A small-molecule ligand and the protein it binds are described below.
Small molecule (SMILES): CC(=O)O[C@H]1C(=O)[C@@]2(C)[C@H]([C@H](OC(=O)c3ccccc3)[C@]3(O)C[C@H](OC(=O)[C@H](O)[C@@H](NC(=O)c4ccccc4)c4ccccc4)C(C)=C1C3(C)C)[C@]1(OC(C)=O)CO[C@@H]1C[C@@H]2O

Binding-site contacts:
Ligand atom C41 contacts residue VAL23 of chain 13.D at 2.8 Å (hydrophobic).
Ligand atom C16 contacts residue PRO272 of chain 13.D at 3.8 Å (hydrophobic).
Ligand atom C05 contacts residue HIS227 of chain 13.D at 2.9 Å.
Ligand atom C40 contacts residue VAL23 of chain 13.D at 3.7 Å (hydrophobic).
Ligand atom O01 contacts residue ARG276 of chain 13.D at 3.7 Å.
Ligand atom C04 contacts residue HIS227 of chain 13.D at 3.5 Å.
Ligand atom C31 contacts residue HIS227 of chain 13.D at 3.6 Å.
Ligand atom O10 contacts residue GLY360 of chain 13.D at 3.8 Å.
Ligand atom O14 contacts residue HIS227 of chain 13.D at 2.3 Å (h-bond).
Ligand atom C16 contacts residue THR274 of chain 13.D at 3.6 Å.
Ligand atom O06 contacts residue PRO272 of chain 13.D at 3.7 Å.
Ligand atom O05 contacts residue LEU361 of chain 13.D at 3.2 Å.
Ligand atom C42 contacts residue GLU27 of chain 13.D at 3.4 Å.
Ligand atom C30 contacts residue HIS227 of chain 13.D at 3.2 Å.
Ligand atom O06 contacts residue THR274 of chain 13.D at 2.9 Å (h-bond).
Ligand atom C14 contacts residue THR274 of chain 13.D at 3.6 Å.
Ligand atom O13 contacts residue PRO358 of chain 13.D at 3.2 Å.
Ligand atom C28 contacts residue PRO358 of chain 13.D at 3.7 Å (hydrophobic).
Ligand atom C19 contacts residue THR274 of chain 13.D at 3.2 Å.
Ligand atom C08 contacts residue HIS227 of chain 13.D at 3.1 Å.
Ligand atom O06 contacts residue LEU273 of chain 13.D at 3.0 Å.
Ligand atom C14 contacts residue LEU215 of chain 13.D at 3.3 Å (hydrophobic).
Ligand atom C47 contacts residue ARG276 of chain 13.D at 3.5 Å.
Ligand atom C42 contacts residue VAL23 of chain 13.D at 3.2 Å (hydrophobic).
Ligand atom C41 contacts residue GLU27 of chain 13.D at 3.3 Å.
Ligand atom O06 contacts residue LEU215 of chain 13.D at 3.5 Å.
Ligand atom C09 contacts residue HIS227 of chain 13.D at 3.6 Å.
Ligand atom C06 contacts residue HIS227 of chain 13.D at 2.2 Å.
Ligand atom O07 contacts residue THR274 of chain 13.D at 3.7 Å.
Ligand atom C15 contacts residue THR274 of chain 13.D at 3.8 Å.
Ligand atom C44 contacts residue LEU361 of chain 13.D at 3.1 Å (hydrophobic).
Ligand atom C36 contacts residue HIS227 of chain 13.D at 3.4 Å.
Ligand atom C15 contacts residue PRO272 of chain 13.D at 3.3 Å (hydrophobic).
Ligand atom C39 contacts residue ALA231 of chain 13.D at 3.7 Å (hydrophobic).
Ligand atom C07 contacts residue HIS227 of chain 13.D at 2.4 Å.
Ligand atom O13 contacts residue ARG359 of chain 13.D at 3.3 Å (salt-bridge).
Ligand atom O12 contacts residue GLY360 of chain 13.D at 3.8 Å.
Ligand atom C07 contacts residue ASP224 of chain 13.D at 3.6 Å.
Ligand atom C33 contacts residue GLU22 of chain 13.D at 3.7 Å.
Ligand atom C15 contacts residue LEU273 of chain 13.D at 3.7 Å (hydrophobic).

Sequence of chain 13.D:
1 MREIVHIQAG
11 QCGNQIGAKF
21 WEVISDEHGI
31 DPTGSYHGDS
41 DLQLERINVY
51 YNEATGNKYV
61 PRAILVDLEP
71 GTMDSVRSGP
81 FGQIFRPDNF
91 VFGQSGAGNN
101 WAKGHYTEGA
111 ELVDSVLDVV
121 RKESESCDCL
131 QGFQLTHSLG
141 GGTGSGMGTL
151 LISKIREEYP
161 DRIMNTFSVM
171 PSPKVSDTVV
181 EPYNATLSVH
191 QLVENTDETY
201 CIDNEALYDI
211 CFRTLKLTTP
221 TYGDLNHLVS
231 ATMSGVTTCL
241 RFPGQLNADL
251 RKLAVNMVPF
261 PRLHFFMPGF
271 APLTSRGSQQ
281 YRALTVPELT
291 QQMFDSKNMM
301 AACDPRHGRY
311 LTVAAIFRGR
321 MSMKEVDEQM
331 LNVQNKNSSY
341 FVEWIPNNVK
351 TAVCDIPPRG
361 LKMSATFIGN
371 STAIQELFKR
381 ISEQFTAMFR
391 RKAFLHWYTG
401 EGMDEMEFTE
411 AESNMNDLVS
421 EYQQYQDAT